Sequence of chain 1.A:
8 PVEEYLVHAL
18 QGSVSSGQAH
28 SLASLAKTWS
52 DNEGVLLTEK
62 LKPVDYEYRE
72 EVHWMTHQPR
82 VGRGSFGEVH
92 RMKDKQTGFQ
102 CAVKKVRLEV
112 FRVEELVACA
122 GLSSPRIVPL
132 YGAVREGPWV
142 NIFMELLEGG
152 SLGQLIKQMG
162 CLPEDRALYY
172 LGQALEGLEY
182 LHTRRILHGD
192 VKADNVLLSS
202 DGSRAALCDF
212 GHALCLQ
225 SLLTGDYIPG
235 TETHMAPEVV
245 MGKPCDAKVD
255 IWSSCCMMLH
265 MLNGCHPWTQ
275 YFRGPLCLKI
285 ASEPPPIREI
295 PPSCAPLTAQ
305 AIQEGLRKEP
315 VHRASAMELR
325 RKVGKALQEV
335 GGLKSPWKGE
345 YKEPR

Binding-site contacts:
Ligand atom C4 contacts residue MET145 of chain 1.A at 3.7 Å (hydrophobic).
Ligand atom C10 contacts residue ASP210 of chain 1.A at 3.3 Å.
Ligand atom C3 contacts residue LEU131 of chain 1.A at 3.8 Å (hydrophobic).
Ligand atom C1 contacts residue VAL129 of chain 1.A at 3.1 Å (hydrophobic).
Ligand atom C31 contacts residue ARG92 of chain 1.A at 3.3 Å.
Ligand atom N16 contacts residue VAL90 of chain 1.A at 3.8 Å.
Ligand atom O30 contacts residue ARG84 of chain 1.A at 3.6 Å (salt-bridge).
Ligand atom O6 contacts residue PHE211 of chain 1.A at 3.2 Å (h-bond).
Ligand atom C3 contacts residue ILE143 of chain 1.A at 3.5 Å (hydrophobic).
Ligand atom N21 contacts residue LEU198 of chain 1.A at 3.6 Å.
Ligand atom O36 contacts residue CYS209 of chain 1.A at 3.2 Å.
Ligand atom O6 contacts residue ASP210 of chain 1.A at 3.5 Å.
Ligand atom C17 contacts residue VAL90 of chain 1.A at 3.5 Å (hydrophobic).
Ligand atom C5 contacts residue ASP210 of chain 1.A at 3.8 Å.
Ligand atom C11 contacts residue ASP210 of chain 1.A at 3.7 Å.
Ligand atom N18 contacts residue VAL90 of chain 1.A at 3.7 Å.
Ligand atom O13 contacts residue GLY85 of chain 1.A at 3.4 Å.
Ligand atom O25 contacts residue GLY151 of chain 1.A at 3.7 Å.
Ligand atom C32 contacts residue ARG84 of chain 1.A at 3.7 Å.
Ligand atom O22 contacts residue LEU147 of chain 1.A at 3.5 Å.
Ligand atom C19 contacts residue LEU198 of chain 1.A at 3.6 Å (hydrophobic).
Ligand atom N21 contacts residue ALA103 of chain 1.A at 3.5 Å.
Ligand atom C33 contacts residue VAL90 of chain 1.A at 3.7 Å (hydrophobic).
Ligand atom C7 contacts residue ASP210 of chain 1.A at 3.5 Å.
Ligand atom O36 contacts residue PHE211 of chain 1.A at 3.5 Å.
Ligand atom C11 contacts residue VAL90 of chain 1.A at 3.7 Å (hydrophobic).
Ligand atom C17 contacts residue LEU198 of chain 1.A at 3.7 Å (hydrophobic).
Ligand atom C12 contacts residue VAL90 of chain 1.A at 3.5 Å (hydrophobic).
Ligand atom N21 contacts residue GLU146 of chain 1.A at 2.8 Å (salt-bridge).
Ligand atom O36 contacts residue ASP210 of chain 1.A at 2.6 Å (salt-bridge).
Ligand atom C8 contacts residue MET145 of chain 1.A at 3.6 Å (hydrophobic).
Ligand atom C7 contacts residue MET145 of chain 1.A at 3.5 Å (hydrophobic).
Ligand atom N21 contacts residue MET145 of chain 1.A at 3.8 Å.
Ligand atom C8 contacts residue ASP210 of chain 1.A at 3.6 Å.
Ligand atom O22 contacts residue LEU148 of chain 1.A at 3.1 Å (h-bond).
Ligand atom N16 contacts residue LEU198 of chain 1.A at 3.6 Å.
Ligand atom O6 contacts residue GLU116 of chain 1.A at 2.8 Å (salt-bridge).
Ligand atom N18 contacts residue LEU198 of chain 1.A at 3.4 Å.
Ligand atom C4 contacts residue ILE143 of chain 1.A at 3.4 Å (hydrophobic).
Ligand atom C35 contacts residue ASP210 of chain 1.A at 3.5 Å.

This protein binds this small molecule.
Small molecule (SMILES): CN1CC[C@@](O)(C#Cc2ccc3c(c2)-c2nc(C(N)=O)c(C(=O)NC4CCOCC4)n2CCO3)C1=O